Binding-site contacts:
Ligand atom C6 contacts residue GLN804 of chain 1.A at 3.8 Å.
Ligand atom O5 contacts residue ASN801 of chain 1.A at 2.4 Å (h-bond).
Ligand atom C4 contacts residue ASN801 of chain 1.A at 4.2 Å.
Ligand atom O7 contacts residue ASN801 of chain 1.A at 2.9 Å (h-bond).
Ligand atom C1 contacts residue SER803 of chain 1.A at 3.2 Å.
Ligand atom C3 contacts residue ASN801 of chain 1.A at 3.8 Å.
Ligand atom C3 contacts residue SER803 of chain 1.A at 4.3 Å.
Ligand atom O5 contacts residue GLN804 of chain 1.A at 4.3 Å.
Ligand atom C7 contacts residue ASN801 of chain 1.A at 3.1 Å.
Ligand atom O5 contacts residue SER803 of chain 1.A at 3.7 Å.
Ligand atom N2 contacts residue SER803 of chain 1.A at 4.4 Å.
Ligand atom C8 contacts residue ASN801 of chain 1.A at 4.3 Å.
Ligand atom C5 contacts residue SER803 of chain 1.A at 3.8 Å.
Ligand atom C5 contacts residue ASN801 of chain 1.A at 3.7 Å.
Ligand atom C2 contacts residue ASN801 of chain 1.A at 2.5 Å.
Ligand atom C5 contacts residue GLN804 of chain 1.A at 4.4 Å.
Ligand atom O6 contacts residue GLN804 of chain 1.A at 2.5 Å (h-bond).
Ligand atom C2 contacts residue SER803 of chain 1.A at 4.2 Å.
Ligand atom C1 contacts residue ASN801 of chain 1.A at 1.4 Å.
Ligand atom N2 contacts residue ASN801 of chain 1.A at 2.9 Å (h-bond).

This protein binds this small molecule.
Small molecule (SMILES): CC(=O)N[C@H]1[C@H](O[C@H]2[C@H](O)[C@@H](NC(C)=O)CO[C@@H]2CO)O[C@H](CO)[C@@H](O)[C@@H]1O

Sequence of chain 1.A:
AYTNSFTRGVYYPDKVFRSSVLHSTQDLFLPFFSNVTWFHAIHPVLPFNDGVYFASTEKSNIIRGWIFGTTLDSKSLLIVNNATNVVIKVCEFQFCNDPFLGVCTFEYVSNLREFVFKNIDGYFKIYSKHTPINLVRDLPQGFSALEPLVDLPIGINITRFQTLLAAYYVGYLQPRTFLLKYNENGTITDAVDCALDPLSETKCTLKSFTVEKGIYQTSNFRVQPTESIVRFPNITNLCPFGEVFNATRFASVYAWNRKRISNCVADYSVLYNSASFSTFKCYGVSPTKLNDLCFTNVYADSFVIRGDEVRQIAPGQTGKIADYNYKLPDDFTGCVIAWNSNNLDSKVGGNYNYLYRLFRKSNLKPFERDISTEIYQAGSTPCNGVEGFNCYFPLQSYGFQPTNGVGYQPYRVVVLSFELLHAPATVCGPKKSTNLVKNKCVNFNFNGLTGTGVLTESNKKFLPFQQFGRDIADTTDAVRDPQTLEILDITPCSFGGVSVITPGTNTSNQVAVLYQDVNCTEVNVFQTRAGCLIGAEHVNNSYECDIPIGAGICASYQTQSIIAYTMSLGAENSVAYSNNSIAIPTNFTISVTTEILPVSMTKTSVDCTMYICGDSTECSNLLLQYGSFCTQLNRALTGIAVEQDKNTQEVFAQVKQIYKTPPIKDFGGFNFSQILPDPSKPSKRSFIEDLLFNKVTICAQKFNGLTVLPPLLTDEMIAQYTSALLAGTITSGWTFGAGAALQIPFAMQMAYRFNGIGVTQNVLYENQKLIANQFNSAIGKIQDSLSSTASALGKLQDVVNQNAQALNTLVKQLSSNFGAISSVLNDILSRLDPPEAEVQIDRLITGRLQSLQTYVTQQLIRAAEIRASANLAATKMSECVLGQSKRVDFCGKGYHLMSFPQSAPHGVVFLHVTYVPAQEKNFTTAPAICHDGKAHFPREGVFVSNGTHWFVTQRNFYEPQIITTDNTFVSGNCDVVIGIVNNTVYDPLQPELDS